Binding-site contacts:
Ligand atom C12 contacts residue LYS218 of chain 1.D at 3.6 Å.
Ligand atom C13 contacts residue GLU193 of chain 1.D at 3.7 Å.
Ligand atom C5 contacts residue THR91 of chain 1.D at 3.5 Å.
Ligand atom O2 contacts residue ARG96 of chain 1.D at 2.7 Å (salt-bridge).
Ligand atom N1 contacts residue EDO1 of chain 1.GA at 3.2 Å (h-bond).
Ligand atom N1 contacts residue TYR220 of chain 1.D at 3.5 Å.
Ligand atom O2 contacts residue TYR61 of chain 1.D at 3.8 Å.
Ligand atom C6 contacts residue THR91 of chain 1.D at 3.3 Å.
Ligand atom C12 contacts residue ASP216 of chain 1.D at 3.4 Å.
Ligand atom C14 contacts residue THR91 of chain 1.D at 3.9 Å.
Ligand atom C7 contacts residue ASP216 of chain 1.D at 3.5 Å.
Ligand atom C7 contacts residue LYS218 of chain 1.D at 3.6 Å.
Ligand atom C8 contacts residue LEU109 of chain 1.D at 3.9 Å (hydrophobic).
Ligand atom C14 contacts residue EDO1 of chain 1.GA at 3.3 Å.
Ligand atom C12 contacts residue ILE111 of chain 1.D at 3.8 Å (hydrophobic).
Ligand atom C3 contacts residue THR91 of chain 1.D at 3.7 Å.
Ligand atom N1 contacts residue PRO89 of chain 1.D at 3.0 Å (h-bond).
Ligand atom O1 contacts residue LYS218 of chain 1.D at 3.9 Å.
Ligand atom C2 contacts residue THR91 of chain 1.D at 3.4 Å.
Ligand atom O2 contacts residue LEU90 of chain 1.D at 3.6 Å.
Ligand atom C9 contacts residue GLU193 of chain 1.D at 3.6 Å.
Ligand atom C8 contacts residue LYS218 of chain 1.D at 3.9 Å.
Ligand atom O1 contacts residue ILE111 of chain 1.D at 3.5 Å.
Ligand atom C4 contacts residue THR91 of chain 1.D at 3.7 Å.
Ligand atom O2 contacts residue THR91 of chain 1.D at 2.9 Å (h-bond).
Ligand atom C1 contacts residue THR91 of chain 1.D at 3.2 Å.
Ligand atom N1 contacts residue GLU193 of chain 1.D at 3.0 Å (salt-bridge).
Ligand atom C1 contacts residue GLU193 of chain 1.D at 3.5 Å.
Ligand atom O3 contacts residue TYR61 of chain 1.D at 3.0 Å.
Ligand atom C15 contacts residue ARG96 of chain 1.D at 3.5 Å.
Ligand atom C13 contacts residue EDO1 of chain 1.GA at 3.7 Å.
Ligand atom C5 contacts residue SER142 of chain 1.D at 3.5 Å.
Ligand atom C15 contacts residue TYR61 of chain 1.D at 3.5 Å (hydrophobic).
Ligand atom O2 contacts residue PRO89 of chain 1.D at 3.8 Å.
Ligand atom C14 contacts residue PRO89 of chain 1.D at 3.9 Å (hydrophobic).
Ligand atom O1 contacts residue ASP216 of chain 1.D at 2.5 Å (salt-bridge).
Ligand atom C4 contacts residue SER142 of chain 1.D at 3.4 Å.
Ligand atom O3 contacts residue ARG96 of chain 1.D at 3.0 Å (salt-bridge).
Ligand atom N1 contacts residue THR91 of chain 1.D at 3.0 Å (h-bond).
Ligand atom C7 contacts residue ILE111 of chain 1.D at 3.8 Å (hydrophobic).

Sequence of chain 1.D:
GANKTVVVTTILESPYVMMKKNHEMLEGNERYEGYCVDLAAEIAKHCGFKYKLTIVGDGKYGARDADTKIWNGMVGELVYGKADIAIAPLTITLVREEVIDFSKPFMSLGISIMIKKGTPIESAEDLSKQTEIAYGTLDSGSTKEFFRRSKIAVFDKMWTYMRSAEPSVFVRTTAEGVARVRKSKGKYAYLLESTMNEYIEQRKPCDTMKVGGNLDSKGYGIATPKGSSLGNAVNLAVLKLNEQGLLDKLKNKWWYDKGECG

This protein binds this small molecule.
Small molecule (SMILES): N[C@H](Cc1cccc(-c2cccc(O)c2)c1)C(=O)O